A protein and the small-molecule ligand that binds it are described below.
Small molecule (SMILES): CC(=O)N[C@@H]1[C@@H](O)[C@H](O)[C@@H](CO)O[C@H]1O

Binding-site contacts:
Ligand atom C7 contacts residue GLU123 of chain 1.A at 4.3 Å.
Ligand atom C8 contacts residue ASN126 of chain 1.A at 4.2 Å.
Ligand atom C2 contacts residue ASN126 of chain 1.A at 2.4 Å.
Ligand atom O5 contacts residue ASN126 of chain 1.A at 2.4 Å (h-bond).
Ligand atom C7 contacts residue ASN126 of chain 1.A at 3.1 Å.
Ligand atom C8 contacts residue GLU123 of chain 1.A at 3.2 Å.
Ligand atom C5 contacts residue ASN126 of chain 1.A at 3.7 Å.
Ligand atom O7 contacts residue TYR127 of chain 1.A at 3.2 Å (h-bond).
Ligand atom C4 contacts residue ASN126 of chain 1.A at 4.2 Å.
Ligand atom C7 contacts residue TYR127 of chain 1.A at 4.4 Å (hydrophobic).
Ligand atom N2 contacts residue ASN126 of chain 1.A at 2.9 Å (h-bond).
Ligand atom O7 contacts residue ASN126 of chain 1.A at 3.0 Å (h-bond).
Ligand atom C1 contacts residue ASN126 of chain 1.A at 1.4 Å.
Ligand atom C3 contacts residue ASN126 of chain 1.A at 3.8 Å.

Sequence of chain 1.A:
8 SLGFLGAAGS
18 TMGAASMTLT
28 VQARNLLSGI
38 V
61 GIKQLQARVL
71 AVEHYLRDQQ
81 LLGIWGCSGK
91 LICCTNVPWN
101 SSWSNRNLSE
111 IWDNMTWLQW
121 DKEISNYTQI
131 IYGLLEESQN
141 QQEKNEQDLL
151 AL